Sequence of chain 36.A:
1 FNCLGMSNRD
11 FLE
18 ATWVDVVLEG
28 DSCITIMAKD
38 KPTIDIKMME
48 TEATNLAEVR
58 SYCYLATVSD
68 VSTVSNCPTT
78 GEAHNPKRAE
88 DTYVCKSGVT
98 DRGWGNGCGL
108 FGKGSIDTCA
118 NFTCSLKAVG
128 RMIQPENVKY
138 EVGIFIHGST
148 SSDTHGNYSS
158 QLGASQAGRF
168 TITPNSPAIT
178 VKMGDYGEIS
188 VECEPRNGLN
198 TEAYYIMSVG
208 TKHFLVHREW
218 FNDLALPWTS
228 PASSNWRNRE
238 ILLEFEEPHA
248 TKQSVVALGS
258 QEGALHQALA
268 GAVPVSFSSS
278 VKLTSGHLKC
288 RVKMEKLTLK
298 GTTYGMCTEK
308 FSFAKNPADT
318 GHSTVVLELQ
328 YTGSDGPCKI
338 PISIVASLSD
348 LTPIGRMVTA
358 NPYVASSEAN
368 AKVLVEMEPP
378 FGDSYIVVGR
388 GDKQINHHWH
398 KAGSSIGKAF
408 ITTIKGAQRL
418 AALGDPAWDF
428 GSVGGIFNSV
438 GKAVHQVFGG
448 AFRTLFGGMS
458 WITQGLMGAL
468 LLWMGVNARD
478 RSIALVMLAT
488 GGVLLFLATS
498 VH

A protein and the small-molecule ligand that binds it are described below.
Small molecule (SMILES): CC(=O)N[C@@H]1[C@@H](O)[C@H](O)[C@@H](CO)O[C@H]1O

Binding-site contacts:
Ligand atom C4 contacts residue ASN154 of chain 36.A at 4.2 Å.
Ligand atom O7 contacts residue ASN154 of chain 36.A at 3.8 Å.
Ligand atom C8 contacts residue ASN154 of chain 36.A at 4.2 Å.
Ligand atom C1 contacts residue SER156 of chain 36.A at 4.3 Å.
Ligand atom N2 contacts residue ASN154 of chain 36.A at 2.9 Å (h-bond).
Ligand atom C3 contacts residue ASN154 of chain 36.A at 3.8 Å.
Ligand atom C5 contacts residue ASN154 of chain 36.A at 3.7 Å.
Ligand atom O5 contacts residue ASN154 of chain 36.A at 2.4 Å (h-bond).
Ligand atom C7 contacts residue ASN154 of chain 36.A at 3.5 Å.
Ligand atom C2 contacts residue ASN154 of chain 36.A at 2.5 Å.
Ligand atom C1 contacts residue ASN154 of chain 36.A at 1.4 Å.